Binding-site contacts:
Ligand atom C5 contacts residue TYR71 of chain 1.B at 3.5 Å (hydrophobic).
Ligand atom C5 contacts residue ASP80 of chain 1.B at 3.8 Å.
Ligand atom O3 contacts residue TRP95 of chain 1.B at 3.5 Å.
Ligand atom C4 contacts residue ALA110 of chain 1.B at 4.2 Å (hydrophobic).
Ligand atom C13 contacts residue ASP80 of chain 1.B at 3.5 Å.
Ligand atom O35 contacts residue ASP80 of chain 1.B at 2.7 Å (salt-bridge).
Ligand atom C13 contacts residue TYR63 of chain 1.B at 4.3 Å (hydrophobic).
Ligand atom O10 contacts residue VAL82 of chain 1.B at 4.0 Å.
Ligand atom C14 contacts residue SER43 of chain 1.B at 3.9 Å.
Ligand atom C4 contacts residue LEU115 of chain 1.B at 3.4 Å (hydrophobic).
Ligand atom C28 contacts residue VAL68 of chain 1.B at 3.8 Å (hydrophobic).
Ligand atom C4 contacts residue TYR63 of chain 1.B at 4.2 Å (hydrophobic).
Ligand atom O35 contacts residue TYR71 of chain 1.B at 3.5 Å (h-bond).
Ligand atom C14 contacts residue SER134 of chain 1.B at 3.6 Å.
Ligand atom N11 contacts residue TYR63 of chain 1.B at 3.8 Å.
Ligand atom C1 contacts residue ASP80 of chain 1.B at 3.3 Å.
Ligand atom C2 contacts residue TRP95 of chain 1.B at 3.5 Å (hydrophobic).
Ligand atom O36 contacts residue CYS45 of chain 1.B at 3.4 Å.
Ligand atom C5 contacts residue TRP67 of chain 1.B at 3.8 Å (hydrophobic).
Ligand atom C19 contacts residue TYR71 of chain 1.B at 4.0 Å (hydrophobic).
Ligand atom C25 contacts residue PHE59 of chain 1.B at 4.1 Å (hydrophobic).
Ligand atom O10 contacts residue PHE100 of chain 1.B at 3.5 Å.
Ligand atom C1 contacts residue TRP95 of chain 1.B at 4.3 Å (hydrophobic).
Ligand atom C14 contacts residue TYR63 of chain 1.B at 4.1 Å (hydrophobic).
Ligand atom C15 contacts residue CYS45 of chain 1.B at 4.2 Å (hydrophobic).
Ligand atom C22 contacts residue TYR71 of chain 1.B at 3.5 Å (hydrophobic).
Ligand atom C18 contacts residue SER43 of chain 1.B at 3.0 Å.
Ligand atom N11 contacts residue TRP95 of chain 1.B at 3.9 Å.
Ligand atom C28 contacts residue TYR71 of chain 1.B at 4.1 Å (hydrophobic).
Ligand atom O3 contacts residue LEU115 of chain 1.B at 3.3 Å.
Ligand atom N11 contacts residue ASP80 of chain 1.B at 3.8 Å.
Ligand atom O10 contacts residue TRP95 of chain 1.B at 3.5 Å.
Ligand atom O36 contacts residue LEU83 of chain 1.B at 3.3 Å.
Ligand atom C5 contacts residue LEU106 of chain 1.B at 4.3 Å (hydrophobic).
Ligand atom C4 contacts residue TRP67 of chain 1.B at 3.2 Å (hydrophobic).
Ligand atom O3 contacts residue ALA110 of chain 1.B at 4.1 Å.
Ligand atom C28 contacts residue TYR63 of chain 1.B at 4.1 Å (hydrophobic).
Ligand atom C18 contacts residue CYS45 of chain 1.B at 4.3 Å (hydrophobic).
Ligand atom C15 contacts residue SER43 of chain 1.B at 3.5 Å.
Ligand atom O3 contacts residue TYR63 of chain 1.B at 4.0 Å.

The protein below binds the small molecule below.
Small molecule (SMILES): CCCCCC(=O)CC(=O)N[C@H]1CCOC1=O

Sequence of chain 1.B:
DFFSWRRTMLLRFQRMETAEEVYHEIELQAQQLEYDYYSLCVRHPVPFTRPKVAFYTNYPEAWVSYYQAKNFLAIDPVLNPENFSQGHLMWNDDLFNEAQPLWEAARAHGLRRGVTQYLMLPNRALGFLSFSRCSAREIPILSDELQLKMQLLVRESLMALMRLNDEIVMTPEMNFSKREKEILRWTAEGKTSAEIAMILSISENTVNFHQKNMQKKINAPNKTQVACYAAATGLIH